Binding-site contacts:
Ligand atom O7 contacts residue SER146 of chain 2.B at 2.5 Å (h-bond).
Ligand atom O3 contacts residue MET156 of chain 2.B at 3.6 Å.
Ligand atom C16 contacts residue TYR159 of chain 2.B at 3.6 Å (hydrophobic).
Ligand atom C24 contacts residue GLY99 of chain 2.B at 3.4 Å.
Ligand atom C6 contacts residue GLY190 of chain 2.B at 3.5 Å.
Ligand atom C21 contacts residue ALA196 of chain 2.B at 3.9 Å (hydrophobic).
Ligand atom C6 contacts residue PRO189 of chain 2.B at 3.9 Å (hydrophobic).
Ligand atom C2 contacts residue GLN252 of chain 2.B at 3.9 Å.
Ligand atom C1 contacts residue GLN252 of chain 2.B at 3.4 Å.
Ligand atom C1 contacts residue GLU253 of chain 2.B at 3.9 Å.
Ligand atom O24 contacts residue GLY99 of chain 2.B at 3.3 Å (h-bond).
Ligand atom C6 contacts residue SER146 of chain 2.B at 3.9 Å.
Ligand atom C15 contacts residue NAI1 of chain 2.F at 3.4 Å.
Ligand atom C22 contacts residue GLY99 of chain 2.B at 3.9 Å.
Ligand atom C15 contacts residue TYR159 of chain 2.B at 3.2 Å (hydrophobic).
Ligand atom O3 contacts residue ALA148 of chain 2.B at 3.4 Å.
Ligand atom C4 contacts residue SER146 of chain 2.B at 3.9 Å.
Ligand atom C19 contacts residue MET209 of chain 2.B at 3.7 Å (hydrophobic).
Ligand atom C7 contacts residue TYR159 of chain 2.B at 3.9 Å (hydrophobic).
Ligand atom C7 contacts residue SER146 of chain 2.B at 3.5 Å.
Ligand atom C5 contacts residue GLN252 of chain 2.B at 3.8 Å.
Ligand atom C6 contacts residue NAI1 of chain 2.F at 3.5 Å.
Ligand atom N25 contacts residue GLY99 of chain 2.B at 3.4 Å (h-bond).
Ligand atom C16 contacts residue NAI1 of chain 2.F at 4.0 Å.
Ligand atom C18 contacts residue LEU197 of chain 2.B at 3.7 Å (hydrophobic).
Ligand atom C7 contacts residue NAI1 of chain 2.F at 3.4 Å.
Ligand atom C1 contacts residue LEU254 of chain 2.B at 4.0 Å (hydrophobic).
Ligand atom C22 contacts residue GLY100 of chain 2.B at 3.8 Å.
Ligand atom C18 contacts residue ALA196 of chain 2.B at 3.7 Å (hydrophobic).
Ligand atom C19 contacts residue LEU197 of chain 2.B at 3.7 Å (hydrophobic).
Ligand atom C14 contacts residue TYR159 of chain 2.B at 3.6 Å (hydrophobic).
Ligand atom C2 contacts residue MET156 of chain 2.B at 3.8 Å (hydrophobic).
Ligand atom C4 contacts residue ALA148 of chain 2.B at 4.0 Å (hydrophobic).
Ligand atom O24 contacts residue GLY98 of chain 2.B at 3.3 Å.
Ligand atom O7 contacts residue NAI1 of chain 2.F at 3.3 Å.
Ligand atom C3 contacts residue ASN151 of chain 2.B at 3.5 Å.
Ligand atom C3 contacts residue GLN252 of chain 2.B at 3.5 Å.
Ligand atom O7 contacts residue TYR159 of chain 2.B at 2.8 Å (h-bond).
Ligand atom O24 contacts residue GLY97 of chain 2.B at 3.8 Å.
Ligand atom O3 contacts residue ASN151 of chain 2.B at 3.1 Å (h-bond).

A protein and the small-molecule ligand that binds it are described below.
Small molecule (SMILES): C[C@H](CCC(=O)NCC(=O)O)[C@H]1CC[C@H]2[C@@H]3C(O)C[C@@H]4C[C@H](O)CC[C@]4(C)[C@H]3CC[C@]12C

Sequence of chain 2.B:
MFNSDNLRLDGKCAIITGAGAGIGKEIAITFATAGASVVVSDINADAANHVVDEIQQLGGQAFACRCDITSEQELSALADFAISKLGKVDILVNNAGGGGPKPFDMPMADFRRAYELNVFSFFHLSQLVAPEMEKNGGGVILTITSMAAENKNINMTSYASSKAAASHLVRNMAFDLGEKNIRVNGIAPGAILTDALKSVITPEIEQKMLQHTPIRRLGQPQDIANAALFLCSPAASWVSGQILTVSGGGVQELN